Sequence of chain 1.D:
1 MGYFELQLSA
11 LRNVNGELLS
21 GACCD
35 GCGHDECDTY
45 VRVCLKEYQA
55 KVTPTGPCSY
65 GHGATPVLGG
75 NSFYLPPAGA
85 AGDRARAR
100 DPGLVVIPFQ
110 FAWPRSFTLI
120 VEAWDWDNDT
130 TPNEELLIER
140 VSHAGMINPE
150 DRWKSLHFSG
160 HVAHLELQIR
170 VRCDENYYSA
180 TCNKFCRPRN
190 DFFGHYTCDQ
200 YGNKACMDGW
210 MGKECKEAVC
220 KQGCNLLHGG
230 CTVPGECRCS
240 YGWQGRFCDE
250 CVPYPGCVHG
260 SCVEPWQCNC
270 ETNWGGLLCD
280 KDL

Binding-site contacts:
Ligand atom O5 contacts residue ASN127 of chain 1.D at 2.4 Å (h-bond).
Ligand atom C4 contacts residue ASN127 of chain 1.D at 4.4 Å.
Ligand atom N2 contacts residue ASN127 of chain 1.D at 3.3 Å (h-bond).
Ligand atom C6 contacts residue PRO70 of chain 1.D at 3.6 Å (hydrophobic).
Ligand atom C5 contacts residue TRP125 of chain 1.D at 3.9 Å (hydrophobic).
Ligand atom O5 contacts residue VAL71 of chain 1.D at 3.8 Å.
Ligand atom C1 contacts residue TRP125 of chain 1.D at 3.9 Å (hydrophobic).
Ligand atom C1 contacts residue TRP125 of chain 1.D at 4.3 Å (hydrophobic).
Ligand atom O4 contacts residue THR69 of chain 1.D at 3.9 Å.
Ligand atom O5 contacts residue PRO70 of chain 1.D at 4.2 Å.
Ligand atom C2 contacts residue ASN127 of chain 1.D at 2.8 Å.
Ligand atom C5 contacts residue ASN127 of chain 1.D at 3.7 Å.
Ligand atom O6 contacts residue TRP125 of chain 1.D at 3.2 Å (h-bond).
Ligand atom O4 contacts residue PRO70 of chain 1.D at 3.2 Å.
Ligand atom C1 contacts residue ASN127 of chain 1.D at 1.6 Å.
Ligand atom C7 contacts residue ASN127 of chain 1.D at 4.4 Å.
Ligand atom C5 contacts residue TRP125 of chain 1.D at 4.3 Å (hydrophobic).
Ligand atom C6 contacts residue TRP125 of chain 1.D at 3.9 Å (hydrophobic).
Ligand atom C5 contacts residue PRO70 of chain 1.D at 4.2 Å (hydrophobic).
Ligand atom O5 contacts residue TRP125 of chain 1.D at 3.4 Å (h-bond).
Ligand atom C3 contacts residue ASN127 of chain 1.D at 4.1 Å.
Ligand atom C4 contacts residue PRO70 of chain 1.D at 4.2 Å (hydrophobic).
Ligand atom C6 contacts residue THR69 of chain 1.D at 3.7 Å.
Ligand atom C6 contacts residue TRP125 of chain 1.D at 4.2 Å (hydrophobic).
Ligand atom C5 contacts residue VAL71 of chain 1.D at 4.3 Å (hydrophobic).
Ligand atom C6 contacts residue TYR44 of chain 1.D at 3.8 Å (hydrophobic).
Ligand atom C6 contacts residue VAL71 of chain 1.D at 4.4 Å (hydrophobic).
Ligand atom C6 contacts residue VAL71 of chain 1.D at 3.5 Å (hydrophobic).
Ligand atom O5 contacts residue TRP125 of chain 1.D at 4.0 Å.

This small molecule binds to this protein.
Small molecule (SMILES): CC(=O)N[C@H]1[C@H](O[C@H]2[C@H](O)[C@@H](NC(C)=O)CO[C@@H]2CO[C@@H]2O[C@@H](C)[C@@H](O)[C@@H](O)[C@@H]2O)O[C@H](CO)[C@@H](O)[C@@H]1O